Binding-site contacts:
Ligand atom C3 contacts residue TYR127 of chain 1.B at 3.7 Å (hydrophobic).
Ligand atom C6 contacts residue GLN126 of chain 1.B at 4.3 Å.
Ligand atom C10 contacts residue ARG123 of chain 1.B at 4.1 Å.
Ligand atom O1 contacts residue TYR127 of chain 1.B at 3.7 Å.
Ligand atom O1 contacts residue ARG123 of chain 1.B at 4.3 Å.
Ligand atom C12 contacts residue TYR127 of chain 1.B at 3.4 Å (hydrophobic).
Ligand atom C6 contacts residue TYR127 of chain 1.B at 4.1 Å (hydrophobic).
Ligand atom C11 contacts residue GLU42 of chain 1.A at 4.1 Å.
Ligand atom C9 contacts residue TYR127 of chain 1.B at 4.5 Å (hydrophobic).
Ligand atom C4 contacts residue TYR127 of chain 1.B at 4.0 Å (hydrophobic).
Ligand atom C10 contacts residue GLN119 of chain 1.B at 4.2 Å.
Ligand atom O2 contacts residue TYR127 of chain 1.B at 3.5 Å.
Ligand atom C12 contacts residue ARG123 of chain 1.B at 3.8 Å.
Ligand atom C4 contacts residue GLN126 of chain 1.B at 4.2 Å.
Ligand atom C1 contacts residue TYR127 of chain 1.B at 4.3 Å (hydrophobic).
Ligand atom C12 contacts residue GLU42 of chain 1.A at 3.5 Å.
Ligand atom C8 contacts residue ARG135 of chain 1.B at 3.8 Å.
Ligand atom C5 contacts residue GLN126 of chain 1.B at 3.7 Å.
Ligand atom C10 contacts residue GLN126 of chain 1.B at 3.9 Å.
Ligand atom C10 contacts residue LEU122 of chain 1.B at 4.3 Å (hydrophobic).
Ligand atom C5 contacts residue TYR127 of chain 1.B at 3.9 Å (hydrophobic).
Ligand atom C8 contacts residue GLN126 of chain 1.B at 4.0 Å.
Ligand atom C8 contacts residue TYR127 of chain 1.B at 4.5 Å (hydrophobic).
Ligand atom C11 contacts residue TYR127 of chain 1.B at 3.8 Å (hydrophobic).
Ligand atom C9 contacts residue ARG123 of chain 1.B at 4.2 Å.
Ligand atom C2 contacts residue TYR127 of chain 1.B at 3.9 Å (hydrophobic).
Ligand atom C9 contacts residue GLN126 of chain 1.B at 3.5 Å.

This small molecule binds to this protein.
Small molecule (SMILES): CCOP(=O)(Cc1ccc(C)cc1)OCC

Sequence of chain 1.A:
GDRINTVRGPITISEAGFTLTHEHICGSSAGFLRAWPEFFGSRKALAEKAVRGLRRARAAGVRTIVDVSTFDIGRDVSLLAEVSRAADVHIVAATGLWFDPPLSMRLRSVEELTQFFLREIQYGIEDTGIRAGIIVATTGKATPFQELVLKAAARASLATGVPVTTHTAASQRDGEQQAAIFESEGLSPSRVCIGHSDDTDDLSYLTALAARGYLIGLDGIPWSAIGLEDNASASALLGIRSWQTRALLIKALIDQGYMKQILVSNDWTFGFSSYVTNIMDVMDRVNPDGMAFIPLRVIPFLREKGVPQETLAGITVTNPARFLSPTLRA

Sequence of chain 1.B:
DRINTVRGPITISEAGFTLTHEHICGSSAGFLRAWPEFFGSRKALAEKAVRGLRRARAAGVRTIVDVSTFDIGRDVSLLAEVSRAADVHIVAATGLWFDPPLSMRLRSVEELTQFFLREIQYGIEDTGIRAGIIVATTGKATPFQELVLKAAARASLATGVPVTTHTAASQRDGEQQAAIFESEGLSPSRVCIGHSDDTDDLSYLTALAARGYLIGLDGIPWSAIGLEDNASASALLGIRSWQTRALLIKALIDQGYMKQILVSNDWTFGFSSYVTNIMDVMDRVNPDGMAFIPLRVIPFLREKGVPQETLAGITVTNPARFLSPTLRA